Binding-site contacts:
Ligand atom C5 contacts residue LEU189 of chain 1.A at 3.8 Å (hydrophobic).
Ligand atom O1 contacts residue HIS180 of chain 1.A at 2.6 Å (h-bond).
Ligand atom O1 contacts residue LEU177 of chain 1.A at 3.8 Å.
Ligand atom C2 contacts residue LYS161 of chain 1.A at 3.9 Å.
Ligand atom C2 contacts residue ASP182 of chain 1.A at 3.9 Å.
Ligand atom C2 contacts residue LEU177 of chain 1.A at 3.8 Å (hydrophobic).
Ligand atom C2 contacts residue ZN1 of chain 1.I at 2.7 Å.
Ligand atom O1 contacts residue PHE253 of chain 1.A at 4.2 Å.
Ligand atom O2 contacts residue ZN1 of chain 1.I at 3.9 Å.
Ligand atom C5 contacts residue ILE187 of chain 1.A at 4.3 Å (hydrophobic).
Ligand atom N2 contacts residue ASP182 of chain 1.A at 3.2 Å (salt-bridge).
Ligand atom O1 contacts residue HIS237 of chain 1.A at 4.0 Å.
Ligand atom O2 contacts residue LYS161 of chain 1.A at 2.8 Å (salt-bridge).
Ligand atom O1 contacts residue ASP182 of chain 1.A at 3.1 Å (salt-bridge).
Ligand atom C4 contacts residue ASN219 of chain 1.A at 3.7 Å.
Ligand atom C2 contacts residue HIS180 of chain 1.A at 3.7 Å.
Ligand atom C3 contacts residue ASP182 of chain 1.A at 3.4 Å.
Ligand atom C3 contacts residue ILE187 of chain 1.A at 3.8 Å (hydrophobic).
Ligand atom C3 contacts residue ZN1 of chain 1.I at 3.4 Å.
Ligand atom C6 contacts residue ALA251 of chain 1.A at 3.6 Å (hydrophobic).
Ligand atom N2 contacts residue ZN1 of chain 1.I at 2.3 Å.
Ligand atom N2 contacts residue HIS237 of chain 1.A at 3.1 Å (h-bond).
Ligand atom O1 contacts residue ZN1 of chain 1.I at 2.0 Å.
Ligand atom C3 contacts residue ASN219 of chain 1.A at 3.3 Å.
Ligand atom O1 contacts residue LYS161 of chain 1.A at 4.3 Å.
Ligand atom O2 contacts residue PHE253 of chain 1.A at 4.0 Å.
Ligand atom C1 contacts residue ASP182 of chain 1.A at 4.1 Å.
Ligand atom C1 contacts residue PHE253 of chain 1.A at 3.9 Å (hydrophobic).
Ligand atom C4 contacts residue ILE187 of chain 1.A at 3.8 Å (hydrophobic).
Ligand atom O2 contacts residue LEU177 of chain 1.A at 3.6 Å.
Ligand atom C1 contacts residue HIS237 of chain 1.A at 4.1 Å.
Ligand atom N2 contacts residue HIS180 of chain 1.A at 4.3 Å.
Ligand atom C6 contacts residue PHE253 of chain 1.A at 4.1 Å (hydrophobic).
Ligand atom C5 contacts residue ALA251 of chain 1.A at 3.5 Å (hydrophobic).
Ligand atom C3 contacts residue HIS237 of chain 1.A at 3.5 Å.
Ligand atom O1 contacts residue LYS291 of chain 1.A at 4.3 Å.
Ligand atom C1 contacts residue ZN1 of chain 1.I at 2.9 Å.
Ligand atom C6 contacts residue ZN1 of chain 1.I at 4.2 Å.
Ligand atom C4 contacts residue LEU189 of chain 1.A at 3.9 Å (hydrophobic).
Ligand atom C2 contacts residue PHE253 of chain 1.A at 3.8 Å (hydrophobic).

This protein binds this small molecule.
Small molecule (SMILES): O=C(O)c1ccccn1

Sequence of chain 1.A:
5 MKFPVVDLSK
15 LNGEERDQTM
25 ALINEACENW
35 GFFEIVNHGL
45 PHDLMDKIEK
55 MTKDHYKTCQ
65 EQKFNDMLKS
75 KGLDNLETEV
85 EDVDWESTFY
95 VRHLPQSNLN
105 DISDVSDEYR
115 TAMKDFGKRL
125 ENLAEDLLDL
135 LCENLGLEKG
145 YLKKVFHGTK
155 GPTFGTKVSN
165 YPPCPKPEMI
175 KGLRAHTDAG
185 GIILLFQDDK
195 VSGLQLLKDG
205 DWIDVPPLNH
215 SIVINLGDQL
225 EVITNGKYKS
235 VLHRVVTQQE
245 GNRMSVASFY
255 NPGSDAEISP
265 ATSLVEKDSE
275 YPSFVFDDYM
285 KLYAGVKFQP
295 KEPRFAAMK